Sequence of chain 6.A:
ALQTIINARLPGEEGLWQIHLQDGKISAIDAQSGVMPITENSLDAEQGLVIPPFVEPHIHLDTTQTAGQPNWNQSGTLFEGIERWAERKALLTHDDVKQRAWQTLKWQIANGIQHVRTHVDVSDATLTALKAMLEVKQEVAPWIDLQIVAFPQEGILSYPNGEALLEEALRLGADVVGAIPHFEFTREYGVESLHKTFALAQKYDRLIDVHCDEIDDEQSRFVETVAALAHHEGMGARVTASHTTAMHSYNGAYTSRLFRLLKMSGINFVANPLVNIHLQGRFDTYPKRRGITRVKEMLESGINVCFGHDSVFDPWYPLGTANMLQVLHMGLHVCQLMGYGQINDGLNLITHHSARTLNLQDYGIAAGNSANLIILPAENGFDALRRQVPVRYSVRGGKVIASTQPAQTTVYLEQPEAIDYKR

Binding-site contacts:
Ligand atom O2 contacts residue HIS218 of chain 6.A at 3.5 Å.
Ligand atom N1 contacts residue PHE158 of chain 6.A at 3.9 Å.
Ligand atom N3 contacts residue HIS218 of chain 6.A at 3.4 Å.
Ligand atom N3 contacts residue FE1 of chain 6.B at 3.7 Å.
Ligand atom N3 contacts residue GLU221 of chain 6.A at 2.8 Å (salt-bridge).
Ligand atom O4 contacts residue HIS218 of chain 6.A at 3.2 Å (h-bond).
Ligand atom O4 contacts residue HIS67 of chain 6.A at 3.5 Å (h-bond).
Ligand atom C2 contacts residue GLU221 of chain 6.A at 3.7 Å.
Ligand atom F5 contacts residue HIS67 of chain 6.A at 3.6 Å.
Ligand atom O2 contacts residue PHE158 of chain 6.A at 3.4 Å.
Ligand atom O2 contacts residue ILE187 of chain 6.A at 3.7 Å.
Ligand atom C4 contacts residue GLU221 of chain 6.A at 3.5 Å.
Ligand atom C2 contacts residue GLN160 of chain 6.A at 3.8 Å.
Ligand atom F5 contacts residue TRP323 of chain 6.A at 3.5 Å.
Ligand atom O4 contacts residue ASP317 of chain 6.A at 2.7 Å (salt-bridge).
Ligand atom O4 contacts residue HIS250 of chain 6.A at 2.8 Å (h-bond).
Ligand atom C4 contacts residue HIS250 of chain 6.A at 3.8 Å.
Ligand atom C6 contacts residue HIS67 of chain 6.A at 3.5 Å.
Ligand atom O4 contacts residue GLU221 of chain 6.A at 3.8 Å.
Ligand atom O4 contacts residue FE1 of chain 6.B at 2.0 Å.
Ligand atom F5 contacts residue ASP317 of chain 6.A at 3.2 Å.
Ligand atom C6 contacts residue TRP323 of chain 6.A at 3.4 Å (hydrophobic).
Ligand atom N1 contacts residue TRP323 of chain 6.A at 3.7 Å.
Ligand atom C5 contacts residue TRP323 of chain 6.A at 3.6 Å (hydrophobic).
Ligand atom C4 contacts residue FE1 of chain 6.B at 3.2 Å.
Ligand atom N1 contacts residue GLN160 of chain 6.A at 2.9 Å (h-bond).
Ligand atom C5 contacts residue FE1 of chain 6.B at 3.4 Å.
Ligand atom O2 contacts residue LEU85 of chain 6.A at 3.6 Å.
Ligand atom C5 contacts residue ASP317 of chain 6.A at 3.8 Å.
Ligand atom C5 contacts residue HIS67 of chain 6.A at 3.5 Å.
Ligand atom C4 contacts residue ASP317 of chain 6.A at 3.5 Å.
Ligand atom O2 contacts residue GLN160 of chain 6.A at 3.1 Å (h-bond).
Ligand atom F5 contacts residue SER318 of chain 6.A at 3.0 Å.
Ligand atom O4 contacts residue HIS65 of chain 6.A at 3.6 Å.
Ligand atom N1 contacts residue HIS67 of chain 6.A at 3.9 Å.
Ligand atom C2 contacts residue LEU85 of chain 6.A at 3.6 Å (hydrophobic).
Ligand atom F5 contacts residue FE1 of chain 6.B at 3.8 Å.
Ligand atom O2 contacts residue GLU221 of chain 6.A at 3.7 Å.
Ligand atom C2 contacts residue HIS218 of chain 6.A at 3.5 Å.
Ligand atom N3 contacts residue LEU85 of chain 6.A at 3.5 Å.

This small molecule binds to this protein.
Small molecule (SMILES): O=C1NC=C(F)[C@H](O)N1